The protein below binds the small molecule below.
Small molecule (SMILES): CC(=O)N[C@H]1[C@@H](O[P](=O)(O)O[P](=O)(O)OC[C@H]2O[C@@H](n3ccc(=O)[nH]c3=O)[C@H](O)[C@@H]2O)O[C@H](CO)[C@@H](O)[C@@H]1O

Binding-site contacts:
Ligand atom O4' contacts residue ASP305 of chain 1.A at 2.6 Å (salt-bridge).
Ligand atom O4' contacts residue THR304 of chain 1.A at 3.5 Å.
Ligand atom N3 contacts residue LEU124 of chain 1.A at 3.5 Å.
Ligand atom O2 contacts residue PRO121 of chain 1.A at 3.5 Å.
Ligand atom O2B contacts residue ARG120 of chain 1.A at 3.0 Å (salt-bridge).
Ligand atom O4' contacts residue ARG331 of chain 1.A at 3.5 Å (salt-bridge).
Ligand atom O7' contacts residue TRP95 of chain 1.A at 3.4 Å.
Ligand atom C3' contacts residue PO41 of chain 1.D at 3.3 Å.
Ligand atom O3' contacts residue PO41 of chain 1.D at 3.2 Å (h-bond).
Ligand atom O4 contacts residue VAL122 of chain 1.A at 3.1 Å.
Ligand atom N3 contacts residue ASP123 of chain 1.A at 2.8 Å (salt-bridge).
Ligand atom O1' contacts residue ARG120 of chain 1.A at 3.4 Å (salt-bridge).
Ligand atom O7' contacts residue ASN23 of chain 1.A at 3.3 Å.
Ligand atom C4' contacts residue ASP305 of chain 1.A at 3.4 Å.
Ligand atom O4 contacts residue PRO121 of chain 1.A at 3.4 Å (h-bond).
Ligand atom O2B contacts residue ARG91 of chain 1.A at 2.9 Å (salt-bridge).
Ligand atom C3B contacts residue VAL327 of chain 1.A at 3.1 Å (hydrophobic).
Ligand atom O2 contacts residue LYS160 of chain 1.A at 3.2 Å.
Ligand atom O3B contacts residue VAL327 of chain 1.A at 2.6 Å (h-bond).
Ligand atom O4 contacts residue HIS125 of chain 1.A at 3.5 Å.
Ligand atom O1B contacts residue GLY164 of chain 1.A at 2.9 Å (h-bond).
Ligand atom O4' contacts residue PHE328 of chain 1.A at 3.4 Å.
Ligand atom O2A contacts residue SER162 of chain 1.A at 2.6 Å (h-bond).
Ligand atom O3' contacts residue ASN23 of chain 1.A at 3.4 Å (h-bond).
Ligand atom O4 contacts residue LEU124 of chain 1.A at 2.8 Å (h-bond).
Ligand atom O1A contacts residue VAL163 of chain 1.A at 2.8 Å (h-bond).
Ligand atom C8' contacts residue ASN23 of chain 1.A at 3.3 Å.
Ligand atom C8' contacts residue PO41 of chain 1.D at 3.4 Å.
Ligand atom N3 contacts residue PRO121 of chain 1.A at 3.5 Å (h-bond).
Ligand atom O1A contacts residue SER162 of chain 1.A at 3.5 Å.
Ligand atom N2' contacts residue PO41 of chain 1.D at 3.0 Å (h-bond).
Ligand atom O3' contacts residue ASP305 of chain 1.A at 2.9 Å (salt-bridge).
Ligand atom C5 contacts residue SER162 of chain 1.A at 3.5 Å.
Ligand atom O2' contacts residue PRO121 of chain 1.A at 3.5 Å.
Ligand atom C5 contacts residue PRO121 of chain 1.A at 3.4 Å (hydrophobic).
Ligand atom C4 contacts residue PRO121 of chain 1.A at 3.2 Å (hydrophobic).
Ligand atom O2' contacts residue ARG120 of chain 1.A at 3.3 Å.
Ligand atom C7' contacts residue ASN23 of chain 1.A at 3.2 Å.
Ligand atom O4 contacts residue ASP123 of chain 1.A at 3.2 Å (salt-bridge).
Ligand atom C4 contacts residue ASP123 of chain 1.A at 3.6 Å.

Sequence of chain 1.A:
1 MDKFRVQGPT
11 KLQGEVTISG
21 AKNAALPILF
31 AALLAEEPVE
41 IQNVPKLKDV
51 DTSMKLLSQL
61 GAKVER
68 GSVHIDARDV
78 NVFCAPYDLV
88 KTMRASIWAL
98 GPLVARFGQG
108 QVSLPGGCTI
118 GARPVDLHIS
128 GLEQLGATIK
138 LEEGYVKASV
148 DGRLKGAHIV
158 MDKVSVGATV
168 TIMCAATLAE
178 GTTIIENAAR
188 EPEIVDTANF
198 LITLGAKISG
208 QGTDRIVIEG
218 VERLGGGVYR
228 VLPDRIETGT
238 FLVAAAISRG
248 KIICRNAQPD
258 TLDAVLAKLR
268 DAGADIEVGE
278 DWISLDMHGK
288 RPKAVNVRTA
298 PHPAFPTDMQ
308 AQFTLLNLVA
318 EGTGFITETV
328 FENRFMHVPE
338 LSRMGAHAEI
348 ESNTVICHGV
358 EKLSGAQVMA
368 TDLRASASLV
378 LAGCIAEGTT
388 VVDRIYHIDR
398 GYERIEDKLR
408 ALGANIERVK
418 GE